Binding-site contacts:
Ligand atom C8 contacts residue PHE514 of chain 1.B at 4.1 Å (hydrophobic).
Ligand atom C5 contacts residue ASN521 of chain 1.B at 3.7 Å.
Ligand atom C3 contacts residue ASN521 of chain 1.B at 3.8 Å.
Ligand atom O7 contacts residue ASN521 of chain 1.B at 3.8 Å.
Ligand atom C4 contacts residue ASN521 of chain 1.B at 4.2 Å.
Ligand atom O6 contacts residue PRO512 of chain 1.B at 4.1 Å.
Ligand atom C2 contacts residue ASN521 of chain 1.B at 2.4 Å.
Ligand atom C1 contacts residue ASN521 of chain 1.B at 1.4 Å.
Ligand atom C7 contacts residue PHE514 of chain 1.B at 4.5 Å (hydrophobic).
Ligand atom C7 contacts residue ASN521 of chain 1.B at 3.5 Å.
Ligand atom N2 contacts residue ASN521 of chain 1.B at 2.9 Å (h-bond).
Ligand atom O5 contacts residue ASN521 of chain 1.B at 2.4 Å (h-bond).

Sequence of chain 1.B:
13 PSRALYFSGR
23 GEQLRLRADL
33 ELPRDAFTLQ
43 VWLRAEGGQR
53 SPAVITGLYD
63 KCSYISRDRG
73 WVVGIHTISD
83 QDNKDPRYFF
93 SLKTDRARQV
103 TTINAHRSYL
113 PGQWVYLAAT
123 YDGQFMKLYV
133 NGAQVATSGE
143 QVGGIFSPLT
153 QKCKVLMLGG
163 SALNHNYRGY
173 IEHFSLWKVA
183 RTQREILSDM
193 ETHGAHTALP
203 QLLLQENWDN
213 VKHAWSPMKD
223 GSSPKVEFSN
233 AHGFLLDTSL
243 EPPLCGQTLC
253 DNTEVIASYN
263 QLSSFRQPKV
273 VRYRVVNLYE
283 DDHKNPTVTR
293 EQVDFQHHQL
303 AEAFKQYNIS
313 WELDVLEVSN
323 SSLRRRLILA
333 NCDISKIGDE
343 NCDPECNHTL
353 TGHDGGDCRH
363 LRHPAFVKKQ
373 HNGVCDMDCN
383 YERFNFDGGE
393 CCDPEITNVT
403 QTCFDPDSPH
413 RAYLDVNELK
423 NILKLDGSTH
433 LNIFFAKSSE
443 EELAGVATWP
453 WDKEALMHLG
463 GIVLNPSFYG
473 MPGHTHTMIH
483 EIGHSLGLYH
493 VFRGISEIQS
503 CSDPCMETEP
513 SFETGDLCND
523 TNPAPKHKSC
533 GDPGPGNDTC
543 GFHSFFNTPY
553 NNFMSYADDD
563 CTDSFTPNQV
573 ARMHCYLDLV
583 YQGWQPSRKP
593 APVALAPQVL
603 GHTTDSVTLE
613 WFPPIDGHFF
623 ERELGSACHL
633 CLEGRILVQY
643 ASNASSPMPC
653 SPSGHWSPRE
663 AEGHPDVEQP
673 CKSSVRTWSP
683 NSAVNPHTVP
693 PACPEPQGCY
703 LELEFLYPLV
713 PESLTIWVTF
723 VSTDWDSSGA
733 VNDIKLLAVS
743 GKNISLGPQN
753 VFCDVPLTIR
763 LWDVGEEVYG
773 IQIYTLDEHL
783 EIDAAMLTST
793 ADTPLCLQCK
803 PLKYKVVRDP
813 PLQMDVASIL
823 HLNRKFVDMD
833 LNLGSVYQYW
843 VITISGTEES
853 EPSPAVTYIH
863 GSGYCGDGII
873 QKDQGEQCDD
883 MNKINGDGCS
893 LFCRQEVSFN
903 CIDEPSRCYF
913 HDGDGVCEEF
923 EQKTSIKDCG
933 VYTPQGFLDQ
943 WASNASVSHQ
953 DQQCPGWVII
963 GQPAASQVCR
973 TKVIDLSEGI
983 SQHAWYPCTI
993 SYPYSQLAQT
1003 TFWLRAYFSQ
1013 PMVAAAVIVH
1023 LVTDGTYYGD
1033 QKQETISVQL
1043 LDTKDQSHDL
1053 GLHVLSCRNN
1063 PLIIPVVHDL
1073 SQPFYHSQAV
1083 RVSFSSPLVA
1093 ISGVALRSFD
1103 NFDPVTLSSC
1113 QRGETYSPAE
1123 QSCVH

This protein binds this small molecule.
Small molecule (SMILES): CC(=O)N[C@@H]1[C@@H](O)[C@H](O)[C@@H](CO)O[C@H]1O